Binding-site contacts:
Ligand atom C6 contacts residue THR383 of chain 1.D at 4.0 Å.
Ligand atom C8 contacts residue HIS299 of chain 1.D at 4.4 Å.
Ligand atom C8 contacts residue ARG412 of chain 1.D at 3.4 Å.
Ligand atom C1 contacts residue THR383 of chain 1.D at 4.1 Å.
Ligand atom C1 contacts residue HIS299 of chain 1.D at 4.2 Å.
Ligand atom C4 contacts residue ASN301 of chain 1.D at 4.2 Å.
Ligand atom O5 contacts residue THR383 of chain 1.D at 3.7 Å.
Ligand atom C7 contacts residue ARG412 of chain 1.D at 4.4 Å.
Ligand atom O3 contacts residue HIS299 of chain 1.D at 4.3 Å.
Ligand atom C7 contacts residue ASN265 of chain 1.D at 4.0 Å.
Ligand atom C2 contacts residue ASN301 of chain 1.D at 2.5 Å.
Ligand atom C5 contacts residue THR383 of chain 1.D at 3.8 Å.
Ligand atom C1 contacts residue ASN301 of chain 1.D at 1.4 Å.
Ligand atom O7 contacts residue ASN301 of chain 1.D at 2.9 Å (h-bond).
Ligand atom C8 contacts residue ASN301 of chain 1.D at 4.3 Å.
Ligand atom O7 contacts residue ARG412 of chain 1.D at 4.0 Å.
Ligand atom C7 contacts residue ASN301 of chain 1.D at 3.1 Å.
Ligand atom O5 contacts residue ASN301 of chain 1.D at 2.4 Å (h-bond).
Ligand atom O7 contacts residue ASN265 of chain 1.D at 3.8 Å.
Ligand atom C2 contacts residue HIS299 of chain 1.D at 3.9 Å.
Ligand atom C3 contacts residue ASN301 of chain 1.D at 3.8 Å.
Ligand atom C7 contacts residue HIS299 of chain 1.D at 4.3 Å.
Ligand atom C8 contacts residue ASN265 of chain 1.D at 3.2 Å.
Ligand atom C8 contacts residue THR267 of chain 1.D at 3.8 Å.
Ligand atom N2 contacts residue HIS299 of chain 1.D at 3.3 Å (h-bond).
Ligand atom C3 contacts residue HIS299 of chain 1.D at 3.7 Å.
Ligand atom C5 contacts residue ASN301 of chain 1.D at 3.6 Å.
Ligand atom N2 contacts residue ASN301 of chain 1.D at 2.9 Å (h-bond).

Sequence of chain 1.D:
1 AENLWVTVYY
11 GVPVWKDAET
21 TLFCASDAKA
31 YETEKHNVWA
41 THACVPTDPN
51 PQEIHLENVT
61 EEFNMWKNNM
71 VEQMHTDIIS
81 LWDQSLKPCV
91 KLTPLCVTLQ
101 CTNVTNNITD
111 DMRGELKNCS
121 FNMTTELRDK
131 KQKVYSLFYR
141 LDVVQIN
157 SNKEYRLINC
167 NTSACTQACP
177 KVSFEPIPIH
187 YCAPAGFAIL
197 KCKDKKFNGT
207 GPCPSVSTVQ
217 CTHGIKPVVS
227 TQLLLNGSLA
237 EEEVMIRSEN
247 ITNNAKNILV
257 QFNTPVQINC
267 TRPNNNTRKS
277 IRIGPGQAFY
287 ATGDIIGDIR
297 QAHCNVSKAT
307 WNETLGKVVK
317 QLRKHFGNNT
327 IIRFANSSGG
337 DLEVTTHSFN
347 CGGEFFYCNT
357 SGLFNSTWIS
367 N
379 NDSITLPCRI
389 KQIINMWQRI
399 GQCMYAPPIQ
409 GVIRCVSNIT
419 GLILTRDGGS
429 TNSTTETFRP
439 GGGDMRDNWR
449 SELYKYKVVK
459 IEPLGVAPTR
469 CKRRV

The small molecule below binds the protein below.
Small molecule (SMILES): CC(=O)N[C@H]1[C@H](O[C@H]2[C@H](O)[C@@H](NC(C)=O)CO[C@@H]2CO)O[C@H](CO)[C@@H](O)[C@@H]1O